A protein and the small-molecule ligand that binds it are described below.
Small molecule (SMILES): CC(C)[C@H](NC(=O)CN)C(=O)N[C@@H](CC1=c2ccccc2=NC1)C(=O)N[C@@H](CC(=O)O)C(=O)N1CCC[C@H]1C(=O)N[C@@H](CC(N)=O)C(=O)N[C@@H](CC1=c2ccccc2=NC1)C(=O)N[C@@H](CC(=O)O)C(=O)N[C@@H](CCCN=C(N)N)C(=O)N[C@@H](CCCN=C(N)N)C(=O)N[C@H](C=O)CCC(=O)O

Binding-site contacts:
Ligand atom O contacts residue VAL129 of chain 1.C at 2.5 Å.
Ligand atom CA contacts residue ASP118 of chain 1.I at 2.9 Å.
Ligand atom CE2 contacts residue GLY202 of chain 1.A at 3.6 Å.
Ligand atom CZ2 contacts residue GLN177 of chain 1.A at 3.6 Å.
Ligand atom CD contacts residue TYR132 of chain 1.C at 3.6 Å (hydrophobic).
Ligand atom CZ2 contacts residue GLY202 of chain 1.A at 3.4 Å.
Ligand atom O contacts residue GLN177 of chain 1.A at 3.0 Å (h-bond).
Ligand atom N contacts residue GLN177 of chain 1.A at 2.7 Å (h-bond).
Ligand atom O contacts residue ASP118 of chain 1.I at 3.2 Å (salt-bridge).
Ligand atom NE contacts residue HIS147 of chain 1.A at 3.5 Å.
Ligand atom CD2 contacts residue GLN177 of chain 1.A at 3.5 Å.
Ligand atom CE3 contacts residue GLN177 of chain 1.A at 3.5 Å.
Ligand atom CA contacts residue ASP118 of chain 1.I at 3.6 Å.
Ligand atom C contacts residue GLN177 of chain 1.A at 3.5 Å.
Ligand atom N contacts residue ASP118 of chain 1.I at 2.5 Å (salt-bridge).
Ligand atom CG contacts residue ARG148 of chain 1.A at 3.5 Å.
Ligand atom NE1 contacts residue GLY202 of chain 1.A at 2.8 Å (h-bond).
Ligand atom NH2 contacts residue GLU133 of chain 1.C at 3.0 Å (salt-bridge).
Ligand atom C contacts residue GLU181 of chain 1.I at 3.6 Å.
Ligand atom CB contacts residue GLN177 of chain 1.A at 3.6 Å.
Ligand atom CE3 contacts residue ARG185 of chain 1.I at 3.6 Å.
Ligand atom CB contacts residue GLN177 of chain 1.A at 3.5 Å.
Ligand atom O contacts residue ARG148 of chain 1.A at 3.0 Å (salt-bridge).
Ligand atom CE2 contacts residue GLN177 of chain 1.A at 3.4 Å.
Ligand atom CZ3 contacts residue ILE146 of chain 1.A at 3.3 Å (hydrophobic).
Ligand atom OD2 contacts residue ARG148 of chain 1.A at 2.9 Å (salt-bridge).
Ligand atom C contacts residue ASP118 of chain 1.I at 3.2 Å.
Ligand atom O contacts residue GLU181 of chain 1.I at 3.3 Å (salt-bridge).
Ligand atom NE contacts residue TYR132 of chain 1.C at 3.5 Å.
Ligand atom CA contacts residue GLU181 of chain 1.I at 3.2 Å.
Ligand atom CD1 contacts residue GLN177 of chain 1.A at 3.6 Å.
Ligand atom CA contacts residue GLN177 of chain 1.A at 3.5 Å.
Ligand atom O contacts residue ARG148 of chain 1.A at 3.2 Å (salt-bridge).
Ligand atom OD1 contacts residue ARG148 of chain 1.A at 2.9 Å (salt-bridge).
Ligand atom CH2 contacts residue HIS147 of chain 1.A at 3.6 Å.
Ligand atom O contacts residue TYR132 of chain 1.C at 3.3 Å (h-bond).
Ligand atom N contacts residue GLU181 of chain 1.I at 3.1 Å (salt-bridge).
Ligand atom C contacts residue VAL129 of chain 1.C at 3.6 Å (hydrophobic).
Ligand atom CB contacts residue ARG148 of chain 1.A at 3.6 Å.
Ligand atom CG contacts residue ARG148 of chain 1.A at 3.5 Å.

Sequence of chain 1.A:
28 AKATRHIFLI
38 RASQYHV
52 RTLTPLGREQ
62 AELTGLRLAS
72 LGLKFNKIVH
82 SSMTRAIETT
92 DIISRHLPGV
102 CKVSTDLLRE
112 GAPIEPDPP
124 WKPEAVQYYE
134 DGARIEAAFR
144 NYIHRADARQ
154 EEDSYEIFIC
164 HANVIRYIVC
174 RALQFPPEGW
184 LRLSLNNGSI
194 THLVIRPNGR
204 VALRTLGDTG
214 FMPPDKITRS

Sequence of chain 1.C:
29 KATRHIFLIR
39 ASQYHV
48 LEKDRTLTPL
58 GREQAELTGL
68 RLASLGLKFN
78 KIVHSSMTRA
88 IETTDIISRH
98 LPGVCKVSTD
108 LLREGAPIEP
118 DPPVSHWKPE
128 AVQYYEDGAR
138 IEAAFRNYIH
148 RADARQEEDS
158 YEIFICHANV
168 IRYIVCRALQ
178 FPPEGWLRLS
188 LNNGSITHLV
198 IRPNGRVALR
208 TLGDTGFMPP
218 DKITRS

Sequence of chain 1.I:
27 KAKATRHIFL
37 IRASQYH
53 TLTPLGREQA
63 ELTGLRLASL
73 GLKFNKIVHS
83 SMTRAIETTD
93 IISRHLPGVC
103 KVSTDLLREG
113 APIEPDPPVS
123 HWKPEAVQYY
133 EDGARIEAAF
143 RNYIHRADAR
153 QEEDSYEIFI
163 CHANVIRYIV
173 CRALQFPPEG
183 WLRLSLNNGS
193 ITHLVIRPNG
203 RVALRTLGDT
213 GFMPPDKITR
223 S